Binding-site contacts:
Ligand atom C6 contacts residue SER284 of chain 7.E at 3.2 Å.
Ligand atom O6 contacts residue SER284 of chain 7.E at 2.9 Å (h-bond).
Ligand atom O5 contacts residue SER284 of chain 7.E at 4.4 Å.
Ligand atom C6 contacts residue ASN318 of chain 7.E at 3.3 Å.
Ligand atom O4 contacts residue ASN318 of chain 7.E at 4.4 Å.
Ligand atom C5 contacts residue SER284 of chain 7.E at 4.5 Å.
Ligand atom O6 contacts residue ASN318 of chain 7.E at 3.3 Å.

Sequence of chain 7.E:
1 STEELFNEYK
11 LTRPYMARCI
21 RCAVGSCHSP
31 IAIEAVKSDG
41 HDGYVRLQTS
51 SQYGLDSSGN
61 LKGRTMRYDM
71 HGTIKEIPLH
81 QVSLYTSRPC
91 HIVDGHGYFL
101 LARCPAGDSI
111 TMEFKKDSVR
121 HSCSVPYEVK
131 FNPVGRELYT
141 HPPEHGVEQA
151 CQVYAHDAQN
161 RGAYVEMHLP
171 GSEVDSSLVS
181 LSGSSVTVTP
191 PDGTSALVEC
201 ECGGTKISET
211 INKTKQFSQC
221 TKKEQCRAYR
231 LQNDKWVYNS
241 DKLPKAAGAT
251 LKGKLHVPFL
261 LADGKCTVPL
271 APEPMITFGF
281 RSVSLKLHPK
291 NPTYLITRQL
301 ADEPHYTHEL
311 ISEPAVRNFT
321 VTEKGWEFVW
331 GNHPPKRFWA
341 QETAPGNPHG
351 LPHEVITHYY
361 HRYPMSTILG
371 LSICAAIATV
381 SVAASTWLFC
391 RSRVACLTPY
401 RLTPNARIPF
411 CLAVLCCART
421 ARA

A small-molecule ligand and the protein it binds are described below.
Small molecule (SMILES): CC(=O)N[C@@H]1[C@@H](O)[C@H](O)[C@@H](CO)O[C@H]1O